Sequence of chain 1.A:
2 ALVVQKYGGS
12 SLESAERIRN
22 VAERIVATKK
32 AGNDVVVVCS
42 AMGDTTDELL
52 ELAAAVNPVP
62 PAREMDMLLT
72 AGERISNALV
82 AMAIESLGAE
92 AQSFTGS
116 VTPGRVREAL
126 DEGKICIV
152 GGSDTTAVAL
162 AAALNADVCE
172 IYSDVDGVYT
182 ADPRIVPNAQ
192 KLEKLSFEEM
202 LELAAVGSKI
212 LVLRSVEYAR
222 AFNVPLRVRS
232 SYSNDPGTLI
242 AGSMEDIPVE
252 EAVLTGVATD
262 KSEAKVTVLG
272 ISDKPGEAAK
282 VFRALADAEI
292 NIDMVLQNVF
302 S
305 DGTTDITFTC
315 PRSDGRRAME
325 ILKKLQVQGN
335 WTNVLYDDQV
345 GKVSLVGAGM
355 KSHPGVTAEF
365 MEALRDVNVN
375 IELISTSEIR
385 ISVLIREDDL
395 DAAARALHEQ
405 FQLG

Sequence of chain 1.B:
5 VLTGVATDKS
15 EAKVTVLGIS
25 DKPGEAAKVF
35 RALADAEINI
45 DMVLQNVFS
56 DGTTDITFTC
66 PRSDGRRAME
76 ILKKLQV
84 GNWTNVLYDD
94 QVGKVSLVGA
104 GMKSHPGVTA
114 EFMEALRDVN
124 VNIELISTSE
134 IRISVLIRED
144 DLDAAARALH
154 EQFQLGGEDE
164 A

Binding-site contacts:
Ligand atom O contacts residue ILE375 of chain 1.A at 2.8 Å (h-bond).
Ligand atom C contacts residue LYS26 of chain 1.B at 3.0 Å.
Ligand atom OG1 contacts residue SER24 of chain 1.B at 4.2 Å.
Ligand atom N contacts residue ASP25 of chain 1.B at 3.1 Å (salt-bridge).
Ligand atom C contacts residue ALA30 of chain 1.B at 4.0 Å (hydrophobic).
Ligand atom CB contacts residue GLN49 of chain 1.B at 3.2 Å.
Ligand atom CG2 contacts residue ALA30 of chain 1.B at 3.1 Å (hydrophobic).
Ligand atom CA contacts residue ASP25 of chain 1.B at 4.2 Å.
Ligand atom C contacts residue ASN374 of chain 1.A at 3.9 Å.
Ligand atom CA contacts residue ALA30 of chain 1.B at 4.5 Å (hydrophobic).
Ligand atom OXT contacts residue ILE375 of chain 1.A at 4.3 Å.
Ligand atom C contacts residue GLU29 of chain 1.B at 4.2 Å.
Ligand atom OXT contacts residue PRO27 of chain 1.B at 4.0 Å.
Ligand atom CA contacts residue LYS26 of chain 1.B at 3.2 Å.
Ligand atom CA contacts residue ASN374 of chain 1.A at 3.8 Å.
Ligand atom O contacts residue PRO27 of chain 1.B at 3.8 Å.
Ligand atom O contacts residue ASN374 of chain 1.A at 3.5 Å (h-bond).
Ligand atom O contacts residue LYS26 of chain 1.B at 3.6 Å.
Ligand atom N contacts residue ASN374 of chain 1.A at 2.6 Å (h-bond).
Ligand atom CB contacts residue ILE375 of chain 1.A at 3.2 Å (hydrophobic).
Ligand atom C contacts residue ILE375 of chain 1.A at 3.8 Å (hydrophobic).
Ligand atom N contacts residue LYS26 of chain 1.B at 3.0 Å (salt-bridge).
Ligand atom CG2 contacts residue GLN49 of chain 1.B at 2.9 Å.
Ligand atom C contacts residue PRO27 of chain 1.B at 4.1 Å (hydrophobic).
Ligand atom C contacts residue GLY28 of chain 1.B at 4.1 Å.
Ligand atom OG1 contacts residue THR59 of chain 1.B at 3.8 Å.
Ligand atom OG1 contacts residue ILE375 of chain 1.A at 4.2 Å.
Ligand atom CA contacts residue ILE375 of chain 1.A at 3.6 Å (hydrophobic).
Ligand atom OXT contacts residue LYS26 of chain 1.B at 3.0 Å (salt-bridge).
Ligand atom OXT contacts residue GLU29 of chain 1.B at 3.1 Å (salt-bridge).
Ligand atom O contacts residue GLY28 of chain 1.B at 4.3 Å.
Ligand atom N contacts residue PRO27 of chain 1.B at 4.4 Å.
Ligand atom CB contacts residue ALA30 of chain 1.B at 4.3 Å (hydrophobic).
Ligand atom OG1 contacts residue ASP25 of chain 1.B at 4.3 Å.
Ligand atom OXT contacts residue ALA30 of chain 1.B at 3.0 Å (h-bond).
Ligand atom N contacts residue ILE375 of chain 1.A at 3.1 Å (h-bond).
Ligand atom CA contacts residue SER24 of chain 1.B at 4.3 Å.
Ligand atom OXT contacts residue GLY28 of chain 1.B at 3.4 Å (h-bond).
Ligand atom CG2 contacts residue ILE375 of chain 1.A at 3.4 Å (hydrophobic).
Ligand atom OG1 contacts residue GLN49 of chain 1.B at 3.1 Å (h-bond).

The protein below binds the small molecule below.
Small molecule (SMILES): C[C@@H](O)[C@H](N)C(=O)O